Sequence of chain 1.B:
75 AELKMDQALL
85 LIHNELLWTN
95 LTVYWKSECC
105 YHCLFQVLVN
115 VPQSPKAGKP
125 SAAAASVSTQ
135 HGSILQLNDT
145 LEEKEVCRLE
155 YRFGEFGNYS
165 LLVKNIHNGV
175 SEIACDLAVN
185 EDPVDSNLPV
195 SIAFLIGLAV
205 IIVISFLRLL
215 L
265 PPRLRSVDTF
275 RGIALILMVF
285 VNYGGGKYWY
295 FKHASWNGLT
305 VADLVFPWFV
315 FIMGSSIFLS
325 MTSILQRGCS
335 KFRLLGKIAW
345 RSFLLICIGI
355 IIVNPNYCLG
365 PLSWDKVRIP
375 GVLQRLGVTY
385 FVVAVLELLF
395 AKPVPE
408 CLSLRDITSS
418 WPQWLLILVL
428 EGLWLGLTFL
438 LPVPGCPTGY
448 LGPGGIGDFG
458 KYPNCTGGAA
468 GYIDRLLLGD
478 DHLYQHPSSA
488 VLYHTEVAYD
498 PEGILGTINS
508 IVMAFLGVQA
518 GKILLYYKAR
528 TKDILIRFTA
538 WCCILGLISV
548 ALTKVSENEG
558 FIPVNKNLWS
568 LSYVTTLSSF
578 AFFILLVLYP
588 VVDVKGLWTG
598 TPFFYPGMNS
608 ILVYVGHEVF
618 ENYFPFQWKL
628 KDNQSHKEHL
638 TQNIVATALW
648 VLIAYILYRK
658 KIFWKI

This protein binds this small molecule.
Small molecule (SMILES): CC(=O)N[C@H]1[C@H](Oc2ccc3c(c2)O[C@@H](O)C[C@H]3C)O[C@H](CO)[C@@H](O)[C@@H]1O

Binding-site contacts:
Ligand atom O5' contacts residue ARG372 of chain 1.B at 3.1 Å (salt-bridge).
Ligand atom C1 contacts residue VAL285 of chain 1.B at 3.6 Å (hydrophobic).
Ligand atom N9 contacts residue COA1 of chain 1.VA at 3.5 Å.
Ligand atom C8 contacts residue HIS297 of chain 1.B at 3.7 Å.
Ligand atom O7 contacts residue GLU615 of chain 1.B at 2.7 Å (salt-bridge).
Ligand atom C8 contacts residue COA1 of chain 1.VA at 3.5 Å.
Ligand atom C6 contacts residue GLU618 of chain 1.B at 3.1 Å.
Ligand atom O6 contacts residue TYR287 of chain 1.B at 3.3 Å.
Ligand atom C1 contacts residue ALA306 of chain 1.B at 3.2 Å (hydrophobic).
Ligand atom C1' contacts residue HIS297 of chain 1.B at 3.8 Å.
Ligand atom C17 contacts residue ASN286 of chain 1.B at 3.5 Å.
Ligand atom C1 contacts residue HIS297 of chain 1.B at 3.8 Å.
Ligand atom C2' contacts residue GLU499 of chain 1.B at 3.8 Å.
Ligand atom O2' contacts residue GLU499 of chain 1.B at 3.3 Å (salt-bridge).
Ligand atom N9 contacts residue HIS297 of chain 1.B at 3.1 Å (h-bond).
Ligand atom C9 contacts residue ASN286 of chain 1.B at 3.6 Å.
Ligand atom O3' contacts residue PRO498 of chain 1.B at 3.3 Å.
Ligand atom C17 contacts residue GLU618 of chain 1.B at 3.7 Å.
Ligand atom C5 contacts residue GLU618 of chain 1.B at 3.0 Å.
Ligand atom C5 contacts residue ASN286 of chain 1.B at 3.3 Å.
Ligand atom O6 contacts residue GLU618 of chain 1.B at 3.7 Å.
Ligand atom O3' contacts residue GLU499 of chain 1.B at 2.6 Å (salt-bridge).
Ligand atom O5' contacts residue GLU499 of chain 1.B at 3.2 Å (salt-bridge).
Ligand atom C18 contacts residue ASN286 of chain 1.B at 3.8 Å.
Ligand atom O6 contacts residue HIS614 of chain 1.B at 3.3 Å.
Ligand atom O3' contacts residue LYS563 of chain 1.B at 3.4 Å (salt-bridge).
Ligand atom C14 contacts residue GLU615 of chain 1.B at 3.2 Å.
Ligand atom O1 contacts residue ASN286 of chain 1.B at 2.3 Å (h-bond).
Ligand atom C2' contacts residue HIS297 of chain 1.B at 3.7 Å.
Ligand atom O2' contacts residue LYS563 of chain 1.B at 2.9 Å (salt-bridge).
Ligand atom C13 contacts residue GLU615 of chain 1.B at 3.4 Å.
Ligand atom C13 contacts residue ASN286 of chain 1.B at 3.6 Å.
Ligand atom C2' contacts residue LYS563 of chain 1.B at 3.5 Å.
Ligand atom O5 contacts residue HIS297 of chain 1.B at 3.8 Å.
Ligand atom C14 contacts residue ASN286 of chain 1.B at 3.3 Å.
Ligand atom O1 contacts residue COA1 of chain 1.VA at 3.1 Å (h-bond).
Ligand atom C1' contacts residue COA1 of chain 1.VA at 3.7 Å.
Ligand atom C3' contacts residue GLU499 of chain 1.B at 3.1 Å.
Ligand atom C8 contacts residue ASN286 of chain 1.B at 3.2 Å.
Ligand atom C1 contacts residue VAL309 of chain 1.B at 3.5 Å (hydrophobic).